Sequence of chain 2.A:
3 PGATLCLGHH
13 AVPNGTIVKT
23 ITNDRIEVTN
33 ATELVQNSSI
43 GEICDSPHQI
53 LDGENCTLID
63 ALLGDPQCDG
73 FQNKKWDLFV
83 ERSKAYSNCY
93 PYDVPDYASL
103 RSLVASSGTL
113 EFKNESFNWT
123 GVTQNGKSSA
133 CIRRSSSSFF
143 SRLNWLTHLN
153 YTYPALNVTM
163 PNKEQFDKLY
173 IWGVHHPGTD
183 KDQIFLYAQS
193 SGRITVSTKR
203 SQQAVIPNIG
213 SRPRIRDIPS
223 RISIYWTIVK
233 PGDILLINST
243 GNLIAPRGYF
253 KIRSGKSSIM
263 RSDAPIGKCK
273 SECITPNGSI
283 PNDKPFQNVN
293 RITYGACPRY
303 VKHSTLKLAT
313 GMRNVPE

Sequence of chain 3.A:
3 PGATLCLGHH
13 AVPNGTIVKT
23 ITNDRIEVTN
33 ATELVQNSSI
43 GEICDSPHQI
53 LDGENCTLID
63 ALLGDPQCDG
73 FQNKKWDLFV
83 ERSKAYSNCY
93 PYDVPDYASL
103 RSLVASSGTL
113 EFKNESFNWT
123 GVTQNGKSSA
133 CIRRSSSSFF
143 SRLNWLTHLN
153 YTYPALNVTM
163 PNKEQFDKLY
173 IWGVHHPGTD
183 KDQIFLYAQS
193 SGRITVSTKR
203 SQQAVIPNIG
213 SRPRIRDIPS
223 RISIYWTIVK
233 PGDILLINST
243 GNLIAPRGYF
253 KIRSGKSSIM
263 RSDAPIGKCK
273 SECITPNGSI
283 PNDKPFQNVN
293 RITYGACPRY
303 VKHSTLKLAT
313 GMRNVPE

The small molecule below binds the protein below.
Small molecule (SMILES): CC(=O)N[C@H]1[C@H](O[C@H]2[C@H](O)[C@@H](NC(C)=O)CO[C@@H]2CO)O[C@H](CO)[C@@H](O[C@@H]2O[C@H](CO[C@H]3O[C@H](CO)[C@@H](O)[C@H](O)[C@@H]3O)[C@@H](O)[C@H](O[C@H]3O[C@H](CO)[C@@H](O)[C@H](O)[C@@H]3O)[C@@H]2O)[C@@H]1O

Binding-site contacts:
Ligand atom O6 contacts residue THR161 of chain 3.A at 4.0 Å.
Ligand atom O3 contacts residue ARG216 of chain 2.A at 3.5 Å (salt-bridge).
Ligand atom C6 contacts residue THR161 of chain 3.A at 3.7 Å.
Ligand atom O7 contacts residue PRO215 of chain 2.A at 3.9 Å.
Ligand atom C7 contacts residue ARG216 of chain 2.A at 4.2 Å.
Ligand atom C1 contacts residue ARG216 of chain 2.A at 3.2 Å.
Ligand atom C8 contacts residue PRO215 of chain 2.A at 4.2 Å (hydrophobic).
Ligand atom O5 contacts residue LEU238 of chain 3.A at 4.4 Å.
Ligand atom O5 contacts residue ASN159 of chain 3.A at 2.3 Å (h-bond).
Ligand atom C8 contacts residue ARG216 of chain 2.A at 4.4 Å.
Ligand atom O5 contacts residue THR161 of chain 3.A at 4.4 Å.
Ligand atom C5 contacts residue ASN159 of chain 3.A at 3.6 Å.
Ligand atom C2 contacts residue SER213 of chain 2.A at 4.3 Å.
Ligand atom O5 contacts residue ARG216 of chain 2.A at 2.5 Å (salt-bridge).
Ligand atom C3 contacts residue ASN159 of chain 3.A at 3.8 Å.
Ligand atom N2 contacts residue SER213 of chain 2.A at 3.4 Å (h-bond).
Ligand atom C3 contacts residue SER213 of chain 2.A at 4.3 Å.
Ligand atom N2 contacts residue ARG216 of chain 2.A at 4.5 Å.
Ligand atom C4 contacts residue ARG216 of chain 2.A at 3.4 Å.
Ligand atom C2 contacts residue ARG216 of chain 2.A at 3.4 Å.
Ligand atom O7 contacts residue ARG216 of chain 2.A at 3.4 Å (salt-bridge).
Ligand atom C4 contacts residue ASN159 of chain 3.A at 4.2 Å.
Ligand atom C1 contacts residue ASN159 of chain 3.A at 1.4 Å.
Ligand atom C2 contacts residue ASN159 of chain 3.A at 2.5 Å.
Ligand atom C5 contacts residue ARG216 of chain 2.A at 3.2 Å.
Ligand atom C5 contacts residue THR161 of chain 3.A at 4.3 Å.
Ligand atom C7 contacts residue SER213 of chain 2.A at 3.8 Å.
Ligand atom O4 contacts residue ARG216 of chain 2.A at 3.4 Å (salt-bridge).
Ligand atom C8 contacts residue SER213 of chain 2.A at 3.6 Å.
Ligand atom O6 contacts residue ARG216 of chain 2.A at 4.0 Å.
Ligand atom N2 contacts residue ASN159 of chain 3.A at 2.9 Å (h-bond).
Ligand atom C3 contacts residue ARG216 of chain 2.A at 3.9 Å.
Ligand atom C6 contacts residue ARG216 of chain 2.A at 3.4 Å.
Ligand atom C7 contacts residue ASN159 of chain 3.A at 4.0 Å.
Ligand atom O7 contacts residue ARG214 of chain 2.A at 4.4 Å.
Ligand atom C1 contacts residue LEU238 of chain 3.A at 4.3 Å (hydrophobic).
Ligand atom C8 contacts residue THR181 of chain 2.A at 3.5 Å.